A small-molecule ligand and the protein it binds are described below.
Small molecule (SMILES): CC(=O)N[C@H]1[C@H](O[C@H]2[C@H](O)[C@@H](NC(C)=O)CO[C@@H]2CO)O[C@H](CO)[C@@H](O)[C@@H]1O

Binding-site contacts:
Ligand atom C2 contacts residue ASN12 of chain 43.H at 3.2 Å.
Ligand atom O5 contacts residue ASN12 of chain 43.H at 2.7 Å (h-bond).
Ligand atom C1 contacts residue ASN12 of chain 43.H at 2.2 Å.
Ligand atom C7 contacts residue ASN12 of chain 43.H at 3.9 Å.
Ligand atom O7 contacts residue ASN12 of chain 43.H at 3.6 Å.
Ligand atom N2 contacts residue ASN12 of chain 43.H at 3.8 Å.
Ligand atom C5 contacts residue ASN12 of chain 43.H at 4.1 Å.

Sequence of chain 43.H:
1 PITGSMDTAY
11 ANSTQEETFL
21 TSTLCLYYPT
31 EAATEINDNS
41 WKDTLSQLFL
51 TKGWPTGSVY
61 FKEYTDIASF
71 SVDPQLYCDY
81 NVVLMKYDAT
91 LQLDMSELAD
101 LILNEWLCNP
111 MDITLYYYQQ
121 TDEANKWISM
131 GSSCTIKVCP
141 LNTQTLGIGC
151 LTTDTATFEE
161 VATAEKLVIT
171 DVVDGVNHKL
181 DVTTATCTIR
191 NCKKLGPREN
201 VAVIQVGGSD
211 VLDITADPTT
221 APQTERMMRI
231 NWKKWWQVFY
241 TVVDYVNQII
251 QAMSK